Sequence of chain 23.C:
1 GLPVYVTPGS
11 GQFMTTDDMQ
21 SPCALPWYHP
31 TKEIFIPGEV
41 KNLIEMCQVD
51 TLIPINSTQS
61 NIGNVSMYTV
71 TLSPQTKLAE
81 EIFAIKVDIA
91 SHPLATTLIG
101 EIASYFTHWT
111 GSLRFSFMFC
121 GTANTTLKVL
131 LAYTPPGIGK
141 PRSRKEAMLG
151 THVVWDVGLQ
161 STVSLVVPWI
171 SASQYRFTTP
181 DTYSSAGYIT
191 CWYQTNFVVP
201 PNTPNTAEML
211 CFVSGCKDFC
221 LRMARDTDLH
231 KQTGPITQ

Binding-site contacts:
Ligand atom C5B contacts residue LEU181 of chain 23.A at 3.3 Å (hydrophobic).
Ligand atom N2 contacts residue LEU100 of chain 23.A at 3.8 Å.
Ligand atom O1 contacts residue LEU100 of chain 23.A at 4.0 Å.
Ligand atom CM6 contacts residue LEU181 of chain 23.A at 3.7 Å (hydrophobic).
Ligand atom O5A contacts residue ALA166 of chain 23.A at 3.9 Å.
Ligand atom C2C contacts residue ILE98 of chain 23.A at 4.0 Å (hydrophobic).
Ligand atom CM4 contacts residue PHE179 of chain 23.A at 3.9 Å (hydrophobic).
Ligand atom C4B contacts residue LEU181 of chain 23.A at 3.8 Å (hydrophobic).
Ligand atom N3A contacts residue LEU217 of chain 23.A at 3.4 Å.
Ligand atom C4 contacts residue TYR190 of chain 23.A at 3.8 Å (hydrophobic).
Ligand atom C5B contacts residue TYR144 of chain 23.A at 3.6 Å (hydrophobic).
Ligand atom C2A contacts residue TYR144 of chain 23.A at 3.7 Å (hydrophobic).
Ligand atom C2B contacts residue ILE98 of chain 23.A at 3.9 Å (hydrophobic).
Ligand atom C4A contacts residue PHE179 of chain 23.A at 3.3 Å (hydrophobic).
Ligand atom C1B contacts residue ILE98 of chain 23.A at 3.6 Å (hydrophobic).
Ligand atom C6B contacts residue LEU181 of chain 23.A at 3.3 Å (hydrophobic).
Ligand atom O5A contacts residue TYR144 of chain 23.A at 3.1 Å.
Ligand atom CM2 contacts residue ILE236 of chain 23.A at 4.0 Å (hydrophobic).
Ligand atom C1A contacts residue PHE179 of chain 23.A at 3.5 Å (hydrophobic).
Ligand atom C1C contacts residue MET214 of chain 23.A at 3.7 Å (hydrophobic).
Ligand atom C1B contacts residue LEU181 of chain 23.A at 3.8 Å (hydrophobic).
Ligand atom CM4 contacts residue TYR142 of chain 23.A at 3.1 Å (hydrophobic).
Ligand atom C2B contacts residue ILE122 of chain 23.A at 3.9 Å (hydrophobic).
Ligand atom C3 contacts residue LEU100 of chain 23.A at 3.9 Å (hydrophobic).
Ligand atom O5A contacts residue PHE179 of chain 23.A at 3.7 Å.
Ligand atom O1 contacts residue MET214 of chain 23.A at 3.2 Å.
Ligand atom N3A contacts residue PHE179 of chain 23.A at 3.0 Å.
Ligand atom C2A contacts residue PHE179 of chain 23.A at 3.3 Å (hydrophobic).
Ligand atom CM3 contacts residue TYR190 of chain 23.A at 3.9 Å (hydrophobic).
Ligand atom N2 contacts residue MET214 of chain 23.A at 3.8 Å.
Ligand atom CM6 contacts residue TYR144 of chain 23.A at 3.7 Å (hydrophobic).
Ligand atom CM4 contacts residue VAL168 of chain 23.A at 3.5 Å (hydrophobic).
Ligand atom CM2 contacts residue ILE122 of chain 23.A at 3.7 Å (hydrophobic).
Ligand atom C4A contacts residue TYR144 of chain 23.A at 3.8 Å (hydrophobic).
Ligand atom C5 contacts residue MET214 of chain 23.A at 3.6 Å (hydrophobic).
Ligand atom C6B contacts residue ILE98 of chain 23.A at 3.6 Å (hydrophobic).
Ligand atom C4B contacts residue PHE179 of chain 23.A at 3.8 Å (hydrophobic).
Ligand atom C1A contacts residue TYR144 of chain 23.A at 3.1 Å (hydrophobic).
Ligand atom O1B contacts residue ILE98 of chain 23.A at 2.9 Å.
Ligand atom CM6 contacts residue LEU184 of chain 23.A at 3.4 Å (hydrophobic).

A small-molecule ligand and the protein it binds are described below.
Small molecule (SMILES): Cc1cc(CCCOc2c(C)cc(-c3coc(C)n3)cc2C)on1

Sequence of chain 23.A:
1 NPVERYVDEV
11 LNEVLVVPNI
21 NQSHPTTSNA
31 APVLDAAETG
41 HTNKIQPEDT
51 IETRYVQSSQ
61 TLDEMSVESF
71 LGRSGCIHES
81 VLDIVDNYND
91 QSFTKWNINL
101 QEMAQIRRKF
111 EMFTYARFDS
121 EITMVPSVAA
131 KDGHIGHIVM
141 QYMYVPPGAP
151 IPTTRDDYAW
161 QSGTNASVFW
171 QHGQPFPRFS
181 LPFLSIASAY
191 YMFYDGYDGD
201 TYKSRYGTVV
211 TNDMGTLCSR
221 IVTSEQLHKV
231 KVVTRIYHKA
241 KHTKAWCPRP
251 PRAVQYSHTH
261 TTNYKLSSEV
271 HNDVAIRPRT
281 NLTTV